Sequence of chain 1.A:
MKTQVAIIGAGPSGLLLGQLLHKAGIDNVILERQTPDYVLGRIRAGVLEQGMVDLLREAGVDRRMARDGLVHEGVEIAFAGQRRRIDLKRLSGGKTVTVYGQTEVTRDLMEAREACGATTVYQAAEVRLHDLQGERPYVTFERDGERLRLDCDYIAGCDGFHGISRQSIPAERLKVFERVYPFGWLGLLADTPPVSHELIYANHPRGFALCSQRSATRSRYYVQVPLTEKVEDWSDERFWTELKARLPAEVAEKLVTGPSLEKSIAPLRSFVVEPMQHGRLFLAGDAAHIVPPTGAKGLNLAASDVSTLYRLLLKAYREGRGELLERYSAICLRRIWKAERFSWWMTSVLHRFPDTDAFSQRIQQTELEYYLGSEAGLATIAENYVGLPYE

The protein below binds the small molecule below.
Small molecule (SMILES): Nc1ncnc2c1ncn2[C@@H]1O[C@H](CO[P](=O)(O)O[P](=O)(O)OC[C@H]2O[C@@H](O)[C@H](O)[C@@H]2O)[C@@H](O)[C@H]1O

Binding-site contacts:
Ligand atom C3' contacts residue GLU32 of chain 1.A at 3.4 Å.
Ligand atom C5D contacts residue GLN102 of chain 1.A at 3.1 Å.
Ligand atom C1D contacts residue ASP286 of chain 1.A at 3.4 Å.
Ligand atom C3' contacts residue ARG42 of chain 1.A at 3.2 Å.
Ligand atom O2D contacts residue ASP286 of chain 1.A at 2.7 Å (salt-bridge).
Ligand atom O3D contacts residue GLY298 of chain 1.A at 3.0 Å.
Ligand atom C3D contacts residue LEU299 of chain 1.A at 3.5 Å (hydrophobic).
Ligand atom C4 contacts residue ASP159 of chain 1.A at 3.6 Å.
Ligand atom C1D contacts residue ARG44 of chain 1.A at 3.7 Å.
Ligand atom O4D contacts residue GLN102 of chain 1.A at 3.3 Å (h-bond).
Ligand atom O1D contacts residue ARG44 of chain 1.A at 3.4 Å (salt-bridge).
Ligand atom C8 contacts residue ASP159 of chain 1.A at 3.2 Å.
Ligand atom O2B contacts residue SER13 of chain 1.A at 3.5 Å (h-bond).
Ligand atom O1B contacts residue SER13 of chain 1.A at 2.9 Å (h-bond).
Ligand atom N1 contacts residue ILE8 of chain 1.A at 3.6 Å.
Ligand atom C2' contacts residue GLU32 of chain 1.A at 3.3 Å.
Ligand atom O4D contacts residue ARG44 of chain 1.A at 3.0 Å (salt-bridge).
Ligand atom O2' contacts residue GLU32 of chain 1.A at 2.6 Å (salt-bridge).
Ligand atom O4' contacts residue GLY9 of chain 1.A at 3.3 Å.
Ligand atom C1' contacts residue GLU32 of chain 1.A at 3.3 Å.
Ligand atom O3D contacts residue LEU299 of chain 1.A at 2.6 Å (h-bond).
Ligand atom O2D contacts residue GLY298 of chain 1.A at 3.4 Å.
Ligand atom O4' contacts residue GLU32 of chain 1.A at 3.4 Å (salt-bridge).
Ligand atom N6 contacts residue ILE164 of chain 1.A at 3.1 Å.
Ligand atom O2' contacts residue ARG33 of chain 1.A at 2.7 Å (salt-bridge).
Ligand atom C4' contacts residue GLU32 of chain 1.A at 3.6 Å.
Ligand atom C2 contacts residue LEU31 of chain 1.A at 3.6 Å (hydrophobic).
Ligand atom O2A contacts residue ARG44 of chain 1.A at 3.2 Å (salt-bridge).
Ligand atom O1A contacts residue ASP286 of chain 1.A at 3.4 Å (salt-bridge).
Ligand atom C3D contacts residue GLY298 of chain 1.A at 3.5 Å.
Ligand atom O1B contacts residue PRO12 of chain 1.A at 3.6 Å.
Ligand atom C4D contacts residue GLN102 of chain 1.A at 2.9 Å.
Ligand atom C2' contacts residue ARG33 of chain 1.A at 3.4 Å.
Ligand atom C2D contacts residue ASP286 of chain 1.A at 2.7 Å.
Ligand atom O3' contacts residue ARG42 of chain 1.A at 2.7 Å (salt-bridge).
Ligand atom C2 contacts residue ILE8 of chain 1.A at 3.4 Å (hydrophobic).
Ligand atom O1D contacts residue ASP286 of chain 1.A at 2.4 Å (salt-bridge).
Ligand atom O2B contacts residue ASP286 of chain 1.A at 2.8 Å (salt-bridge).
Ligand atom N3 contacts residue ARG33 of chain 1.A at 3.6 Å.
Ligand atom O3' contacts residue GLU32 of chain 1.A at 2.5 Å (salt-bridge).